Binding-site contacts:
Ligand atom C4 contacts residue ASN351 of chain 1.A at 4.3 Å.
Ligand atom C3 contacts residue ASN351 of chain 1.A at 3.9 Å.
Ligand atom C2 contacts residue ASN351 of chain 1.A at 2.7 Å.
Ligand atom C8 contacts residue ASN351 of chain 1.A at 3.7 Å.
Ligand atom C5 contacts residue ASN351 of chain 1.A at 3.6 Å.
Ligand atom O6 contacts residue SER354 of chain 1.A at 4.0 Å.
Ligand atom C7 contacts residue ASN351 of chain 1.A at 3.1 Å.
Ligand atom C1 contacts residue ASN351 of chain 1.A at 1.5 Å.
Ligand atom O7 contacts residue ASN351 of chain 1.A at 3.6 Å.
Ligand atom N2 contacts residue ASN351 of chain 1.A at 2.9 Å (h-bond).
Ligand atom O6 contacts residue ASN351 of chain 1.A at 4.0 Å.
Ligand atom O6 contacts residue ASN355 of chain 1.A at 3.8 Å.
Ligand atom O5 contacts residue ASN351 of chain 1.A at 2.3 Å (h-bond).

Sequence of chain 1.A:
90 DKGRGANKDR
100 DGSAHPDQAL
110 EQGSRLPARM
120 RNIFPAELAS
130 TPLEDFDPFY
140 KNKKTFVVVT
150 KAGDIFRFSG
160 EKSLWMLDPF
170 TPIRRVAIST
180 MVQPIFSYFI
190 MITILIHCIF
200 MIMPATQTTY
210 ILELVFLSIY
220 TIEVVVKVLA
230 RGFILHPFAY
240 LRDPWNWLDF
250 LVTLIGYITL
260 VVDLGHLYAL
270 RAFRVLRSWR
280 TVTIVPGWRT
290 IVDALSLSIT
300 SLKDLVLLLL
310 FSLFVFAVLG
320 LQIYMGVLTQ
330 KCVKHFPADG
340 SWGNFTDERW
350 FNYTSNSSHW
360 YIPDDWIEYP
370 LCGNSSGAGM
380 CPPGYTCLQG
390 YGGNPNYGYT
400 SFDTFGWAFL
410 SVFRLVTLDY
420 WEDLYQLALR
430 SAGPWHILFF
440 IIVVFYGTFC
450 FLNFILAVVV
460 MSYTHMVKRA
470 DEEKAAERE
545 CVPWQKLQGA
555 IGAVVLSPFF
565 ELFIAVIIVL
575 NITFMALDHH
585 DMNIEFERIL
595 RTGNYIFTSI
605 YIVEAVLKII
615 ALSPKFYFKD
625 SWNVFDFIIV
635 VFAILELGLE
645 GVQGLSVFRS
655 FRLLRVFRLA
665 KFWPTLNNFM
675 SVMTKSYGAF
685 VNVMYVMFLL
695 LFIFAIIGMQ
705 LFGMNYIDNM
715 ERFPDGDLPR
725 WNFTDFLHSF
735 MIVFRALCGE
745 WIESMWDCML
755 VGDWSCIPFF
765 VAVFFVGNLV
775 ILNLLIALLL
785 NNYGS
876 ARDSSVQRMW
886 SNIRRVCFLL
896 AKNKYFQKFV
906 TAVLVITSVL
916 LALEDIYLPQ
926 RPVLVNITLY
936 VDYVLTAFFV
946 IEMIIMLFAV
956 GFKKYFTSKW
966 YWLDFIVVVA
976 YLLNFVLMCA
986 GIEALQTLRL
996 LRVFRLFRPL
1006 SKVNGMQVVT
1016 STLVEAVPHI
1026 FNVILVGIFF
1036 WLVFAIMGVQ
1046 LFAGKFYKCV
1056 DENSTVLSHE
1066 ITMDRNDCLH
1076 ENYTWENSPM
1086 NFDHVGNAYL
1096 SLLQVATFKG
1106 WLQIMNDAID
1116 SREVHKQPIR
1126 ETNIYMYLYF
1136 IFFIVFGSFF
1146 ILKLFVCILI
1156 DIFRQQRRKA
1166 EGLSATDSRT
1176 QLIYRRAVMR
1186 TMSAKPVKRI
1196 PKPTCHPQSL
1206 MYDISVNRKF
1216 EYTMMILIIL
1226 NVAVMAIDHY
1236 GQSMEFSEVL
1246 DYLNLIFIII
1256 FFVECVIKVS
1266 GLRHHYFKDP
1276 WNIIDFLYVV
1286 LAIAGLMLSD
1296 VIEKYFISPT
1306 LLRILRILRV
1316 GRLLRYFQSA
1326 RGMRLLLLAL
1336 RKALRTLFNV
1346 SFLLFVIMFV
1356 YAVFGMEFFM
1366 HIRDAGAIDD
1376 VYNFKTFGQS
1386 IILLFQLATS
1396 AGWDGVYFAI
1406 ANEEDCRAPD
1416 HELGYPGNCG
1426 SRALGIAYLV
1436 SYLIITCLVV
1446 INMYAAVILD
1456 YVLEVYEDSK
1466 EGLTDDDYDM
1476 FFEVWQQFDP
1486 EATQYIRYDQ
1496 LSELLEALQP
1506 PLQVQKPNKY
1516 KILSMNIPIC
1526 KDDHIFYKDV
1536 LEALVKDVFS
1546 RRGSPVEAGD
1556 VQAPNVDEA

A protein and the small-molecule ligand that binds it are described below.
Small molecule (SMILES): CC(=O)N[C@@H]1[C@@H](O)[C@H](O)[C@@H](CO)O[C@H]1O